Binding-site contacts:
Ligand atom O2B contacts residue LYS29 of chain 1.A at 2.6 Å (salt-bridge).
Ligand atom C2Q contacts residue TRP152 of chain 1.A at 3.8 Å (hydrophobic).
Ligand atom O2A contacts residue ARG177 of chain 1.A at 2.8 Å (salt-bridge).
Ligand atom C2' contacts residue TYR162 of chain 1.A at 3.4 Å (hydrophobic).
Ligand atom O5Q contacts residue ILE190 of chain 1.A at 3.6 Å.
Ligand atom O3' contacts residue TRP152 of chain 1.A at 3.4 Å.
Ligand atom C2 contacts residue TRP153 of chain 1.A at 3.4 Å (hydrophobic).
Ligand atom O2 contacts residue PHE158 of chain 1.A at 3.6 Å.
Ligand atom C4Q contacts residue TYR14 of chain 1.A at 3.5 Å (hydrophobic).
Ligand atom N3 contacts residue TRP153 of chain 1.A at 3.6 Å.
Ligand atom O2A contacts residue SER179 of chain 1.A at 2.5 Å (h-bond).
Ligand atom O2Q contacts residue PHE118 of chain 1.A at 3.3 Å.
Ligand atom O2B contacts residue PHE118 of chain 1.A at 3.7 Å.
Ligand atom N1 contacts residue TRP153 of chain 1.A at 3.4 Å (h-bond).
Ligand atom O1A contacts residue LYS29 of chain 1.A at 3.0 Å (salt-bridge).
Ligand atom N3Q contacts residue SAH1 of chain 1.C at 3.7 Å.
Ligand atom O2A contacts residue ALA164 of chain 1.A at 3.7 Å.
Ligand atom O5' contacts residue ILE190 of chain 1.A at 3.4 Å.
Ligand atom O2Q contacts residue ARG241 of chain 1.A at 2.8 Å (salt-bridge).
Ligand atom O1B contacts residue ARG241 of chain 1.A at 2.7 Å (salt-bridge).
Ligand atom C1' contacts residue TRP153 of chain 1.A at 3.2 Å (hydrophobic).
Ligand atom C3' contacts residue SER181 of chain 1.A at 3.3 Å.
Ligand atom C4' contacts residue TRP152 of chain 1.A at 3.7 Å (hydrophobic).
Ligand atom O2 contacts residue TRP153 of chain 1.A at 3.4 Å.
Ligand atom O2B contacts residue HIS26 of chain 1.A at 3.2 Å.
Ligand atom C5M contacts residue TYR162 of chain 1.A at 3.6 Å (hydrophobic).
Ligand atom O4' contacts residue TRP153 of chain 1.A at 3.0 Å (h-bond).
Ligand atom O3B contacts residue PHE118 of chain 1.A at 3.8 Å.
Ligand atom C2 contacts residue THR159 of chain 1.A at 3.2 Å.
Ligand atom O3' contacts residue SER181 of chain 1.A at 2.9 Å (h-bond).
Ligand atom C6Q contacts residue HIS210 of chain 1.A at 3.7 Å.
Ligand atom N3 contacts residue THR159 of chain 1.A at 3.3 Å (h-bond).
Ligand atom O3A contacts residue ARG177 of chain 1.A at 3.6 Å.
Ligand atom O2 contacts residue THR159 of chain 1.A at 3.0 Å (h-bond).
Ligand atom O2A contacts residue ILE190 of chain 1.A at 3.6 Å.
Ligand atom PA contacts residue SER179 of chain 1.A at 3.7 Å.
Ligand atom N1 contacts residue THR159 of chain 1.A at 3.8 Å.
Ligand atom N3Q contacts residue PHE118 of chain 1.A at 3.0 Å (h-bond).
Ligand atom O4Q contacts residue TYR14 of chain 1.A at 2.7 Å (h-bond).
Ligand atom O3' contacts residue PHE158 of chain 1.A at 3.6 Å.

Sequence of chain 1.A:
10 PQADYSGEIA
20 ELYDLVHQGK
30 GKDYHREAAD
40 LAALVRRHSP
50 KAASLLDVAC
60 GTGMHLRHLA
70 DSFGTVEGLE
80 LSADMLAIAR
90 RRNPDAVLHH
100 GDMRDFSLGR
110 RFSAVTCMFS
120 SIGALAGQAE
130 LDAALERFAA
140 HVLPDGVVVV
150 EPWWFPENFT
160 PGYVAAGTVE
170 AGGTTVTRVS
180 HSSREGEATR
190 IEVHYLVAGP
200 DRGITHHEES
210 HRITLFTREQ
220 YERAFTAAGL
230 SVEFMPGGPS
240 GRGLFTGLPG

The small molecule below binds the protein below.
Small molecule (SMILES): Cc1cn([C@H]2C[C@H](O)[C@@H](CO[P](=O)(O)O[P](=O)(O)O[C@H]3O[C@H](C)[C@@H](O)[C@H](N)[C@H]3O)O2)c(=O)[nH]c1=O